Binding-site contacts:
Ligand atom C4 contacts residue ASN714 of chain 1.B at 4.2 Å.
Ligand atom N2 contacts residue ASN714 of chain 1.B at 2.9 Å (h-bond).
Ligand atom C1 contacts residue ASN714 of chain 1.B at 1.4 Å.
Ligand atom C5 contacts residue ASN714 of chain 1.B at 3.6 Å.
Ligand atom O5 contacts residue ASN714 of chain 1.B at 2.4 Å (h-bond).
Ligand atom O4 contacts residue LEU919 of chain 1.B at 4.4 Å.
Ligand atom C2 contacts residue ASN714 of chain 1.B at 2.4 Å.
Ligand atom C7 contacts residue ASN714 of chain 1.B at 3.9 Å.
Ligand atom O7 contacts residue ASN714 of chain 1.B at 4.4 Å.
Ligand atom C3 contacts residue ASN714 of chain 1.B at 3.8 Å.

This protein binds this small molecule.
Small molecule (SMILES): CC(=O)N[C@H]1[C@H](O[C@H]2[C@H](O)[C@@H](NC(C)=O)CO[C@@H]2CO)O[C@H](CO)[C@@H](O)[C@@H]1O

Sequence of chain 1.B:
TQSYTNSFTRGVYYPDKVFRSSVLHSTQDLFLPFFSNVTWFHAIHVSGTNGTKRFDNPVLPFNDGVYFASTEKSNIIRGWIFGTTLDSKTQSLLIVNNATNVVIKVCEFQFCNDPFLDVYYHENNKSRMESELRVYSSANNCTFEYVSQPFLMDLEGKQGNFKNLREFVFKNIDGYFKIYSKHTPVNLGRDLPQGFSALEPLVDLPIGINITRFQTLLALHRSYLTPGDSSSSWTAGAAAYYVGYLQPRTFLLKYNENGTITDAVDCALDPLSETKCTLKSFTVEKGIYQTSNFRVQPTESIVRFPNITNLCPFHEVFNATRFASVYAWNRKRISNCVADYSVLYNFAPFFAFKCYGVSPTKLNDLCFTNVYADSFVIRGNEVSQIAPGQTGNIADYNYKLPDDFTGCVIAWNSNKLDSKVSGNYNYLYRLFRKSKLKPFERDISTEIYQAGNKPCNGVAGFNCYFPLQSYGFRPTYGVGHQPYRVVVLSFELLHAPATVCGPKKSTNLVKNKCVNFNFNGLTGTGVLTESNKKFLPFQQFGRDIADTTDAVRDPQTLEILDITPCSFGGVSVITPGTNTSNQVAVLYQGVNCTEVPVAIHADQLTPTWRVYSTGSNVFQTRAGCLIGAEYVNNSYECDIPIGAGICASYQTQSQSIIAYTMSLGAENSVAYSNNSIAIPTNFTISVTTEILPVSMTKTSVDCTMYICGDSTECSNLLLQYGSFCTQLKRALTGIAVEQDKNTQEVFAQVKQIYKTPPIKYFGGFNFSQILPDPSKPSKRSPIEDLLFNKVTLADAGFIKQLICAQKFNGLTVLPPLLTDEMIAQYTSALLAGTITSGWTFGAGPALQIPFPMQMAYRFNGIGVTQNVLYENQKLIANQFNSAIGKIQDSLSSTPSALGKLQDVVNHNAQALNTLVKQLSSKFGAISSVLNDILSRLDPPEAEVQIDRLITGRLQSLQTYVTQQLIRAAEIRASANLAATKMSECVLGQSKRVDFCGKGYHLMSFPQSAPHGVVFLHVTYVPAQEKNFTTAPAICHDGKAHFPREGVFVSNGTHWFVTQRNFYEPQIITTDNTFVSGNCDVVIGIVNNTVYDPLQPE